Binding-site contacts:
Ligand atom O3' contacts residue ARG95 of chain 1.F at 3.0 Å (salt-bridge).
Ligand atom O2B contacts residue MG1 of chain 1.WA at 2.1 Å.
Ligand atom C3C contacts residue HIS112 of chain 1.F at 3.4 Å.
Ligand atom O2 contacts residue TRP90 of chain 1.F at 3.3 Å (h-bond).
Ligand atom O2A contacts residue MG1 of chain 1.WA at 2.1 Å.
Ligand atom O2B contacts residue ASN230 of chain 1.F at 3.4 Å (h-bond).
Ligand atom C5 contacts residue TYR29 of chain 1.F at 3.6 Å (hydrophobic).
Ligand atom O6' contacts residue HIS174 of chain 1.F at 3.2 Å.
Ligand atom O3' contacts residue ASP111 of chain 1.F at 2.5 Å (salt-bridge).
Ligand atom O2C contacts residue HIS112 of chain 1.F at 3.0 Å.
Ligand atom O2B contacts residue TRP224 of chain 1.F at 3.3 Å (h-bond).
Ligand atom N3 contacts residue ASP60 of chain 1.F at 3.1 Å (salt-bridge).
Ligand atom C2 contacts residue TRP90 of chain 1.F at 3.4 Å (hydrophobic).
Ligand atom C6' contacts residue PRO173 of chain 1.F at 3.6 Å (hydrophobic).
Ligand atom O5' contacts residue TRP224 of chain 1.F at 3.3 Å.
Ligand atom O6' contacts residue TRP224 of chain 1.F at 3.0 Å.
Ligand atom O2C contacts residue TYR29 of chain 1.F at 3.3 Å (h-bond).
Ligand atom C4C contacts residue ASP111 of chain 1.F at 3.5 Å.
Ligand atom O1B contacts residue ASN230 of chain 1.F at 3.0 Å.
Ligand atom O2A contacts residue ASP113 of chain 1.F at 2.9 Å (salt-bridge).
Ligand atom O3C contacts residue PRO27 of chain 1.F at 2.5 Å (h-bond).
Ligand atom O2 contacts residue GLY91 of chain 1.F at 3.2 Å.
Ligand atom O3C contacts residue HIS112 of chain 1.F at 3.3 Å (h-bond).
Ligand atom PA contacts residue MG1 of chain 1.WA at 3.1 Å.
Ligand atom O4 contacts residue GLY89 of chain 1.F at 2.9 Å (h-bond).
Ligand atom C4 contacts residue TYR29 of chain 1.F at 3.6 Å (hydrophobic).
Ligand atom O4' contacts residue GLU198 of chain 1.F at 2.9 Å (salt-bridge).
Ligand atom C2 contacts residue GLY91 of chain 1.F at 3.6 Å.
Ligand atom C6' contacts residue HIS174 of chain 1.F at 3.3 Å.
Ligand atom O4 contacts residue ASN87 of chain 1.F at 3.5 Å (h-bond).
Ligand atom C2C contacts residue HIS112 of chain 1.F at 3.4 Å.
Ligand atom N3 contacts residue TRP90 of chain 1.F at 3.2 Å (h-bond).
Ligand atom O1B contacts residue SER232 of chain 1.F at 3.5 Å (h-bond).
Ligand atom O3A contacts residue MG1 of chain 1.WA at 3.4 Å.
Ligand atom PB contacts residue MG1 of chain 1.WA at 3.2 Å.
Ligand atom C4 contacts residue GLY89 of chain 1.F at 3.3 Å.
Ligand atom O3C contacts residue ASP111 of chain 1.F at 3.4 Å (salt-bridge).
Ligand atom N3 contacts residue TYR29 of chain 1.F at 3.6 Å.
Ligand atom C4' contacts residue GLU198 of chain 1.F at 3.3 Å.
Ligand atom O2C contacts residue PRO27 of chain 1.F at 3.2 Å (h-bond).

This protein binds this small molecule.
Small molecule (SMILES): O=c1ccn([C@@H]2O[C@H](CO[P](=O)(O)O[P](=O)(O)O[C@H]3O[C@H](CO)[C@@H](O)[C@H](O)[C@H]3O)[C@@H](O)[C@H]2O)c(=O)[nH]1

Sequence of chain 1.F:
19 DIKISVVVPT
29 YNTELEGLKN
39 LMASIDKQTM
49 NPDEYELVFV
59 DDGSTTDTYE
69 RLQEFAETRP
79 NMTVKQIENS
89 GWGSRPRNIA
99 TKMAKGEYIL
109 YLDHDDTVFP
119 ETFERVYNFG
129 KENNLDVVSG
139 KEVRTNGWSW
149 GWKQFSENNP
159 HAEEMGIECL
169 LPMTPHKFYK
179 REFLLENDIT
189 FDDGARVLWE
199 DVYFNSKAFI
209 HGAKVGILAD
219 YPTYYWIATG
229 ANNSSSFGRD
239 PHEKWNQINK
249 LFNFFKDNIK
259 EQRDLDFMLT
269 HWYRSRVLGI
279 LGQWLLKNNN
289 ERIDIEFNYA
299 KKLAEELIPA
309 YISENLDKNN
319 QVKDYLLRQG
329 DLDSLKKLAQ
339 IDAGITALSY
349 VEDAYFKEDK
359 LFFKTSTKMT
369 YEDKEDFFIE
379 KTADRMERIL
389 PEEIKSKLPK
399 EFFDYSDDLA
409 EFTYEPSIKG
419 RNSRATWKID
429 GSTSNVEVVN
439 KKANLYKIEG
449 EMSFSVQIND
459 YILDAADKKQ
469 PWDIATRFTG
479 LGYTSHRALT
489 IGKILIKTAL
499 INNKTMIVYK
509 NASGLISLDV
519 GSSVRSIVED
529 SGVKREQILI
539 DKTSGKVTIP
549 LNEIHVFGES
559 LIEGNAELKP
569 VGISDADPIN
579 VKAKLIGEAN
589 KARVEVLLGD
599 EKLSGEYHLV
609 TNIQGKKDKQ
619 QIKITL